Binding-site contacts:
Ligand atom CBB contacts residue TYR164 of chain 1.H at 3.2 Å (hydrophobic).
Ligand atom CAK contacts residue D121 of chain 1.IA at 4.2 Å.
Ligand atom CAZ contacts residue PHE150 of chain 1.H at 4.0 Å (hydrophobic).
Ligand atom CAZ contacts residue ILE244 of chain 1.D at 3.7 Å (hydrophobic).
Ligand atom OAF contacts residue ILE244 of chain 1.D at 3.9 Å.
Ligand atom CAA contacts residue VAL139 of chain 1.C at 3.6 Å (hydrophobic).
Ligand atom CAQ contacts residue TYR164 of chain 1.H at 3.8 Å (hydrophobic).
Ligand atom CAD contacts residue D121 of chain 1.IA at 3.8 Å.
Ligand atom CAN contacts residue ILE244 of chain 1.D at 3.5 Å (hydrophobic).
Ligand atom CAJ contacts residue ILE140 of chain 1.C at 4.3 Å (hydrophobic).
Ligand atom CAA contacts residue ILE173 of chain 1.H at 3.4 Å (hydrophobic).
Ligand atom CAT contacts residue PHE151 of chain 1.H at 4.1 Å (hydrophobic).
Ligand atom CAE contacts residue GLY136 of chain 1.C at 3.0 Å.
Ligand atom NBC contacts residue GLY136 of chain 1.C at 4.3 Å.
Ligand atom CAJ contacts residue ILE244 of chain 1.D at 3.5 Å (hydrophobic).
Ligand atom CAR contacts residue D121 of chain 1.IA at 3.6 Å.
Ligand atom CAB contacts residue D121 of chain 1.IA at 3.9 Å.
Ligand atom CAT contacts residue TYR164 of chain 1.H at 3.9 Å (hydrophobic).
Ligand atom CAM contacts residue PHE151 of chain 1.H at 4.2 Å (hydrophobic).
Ligand atom OAV contacts residue PHE151 of chain 1.H at 3.8 Å.
Ligand atom OAF contacts residue PHE150 of chain 1.H at 3.0 Å.
Ligand atom CAQ contacts residue ILE244 of chain 1.D at 2.7 Å (hydrophobic).
Ligand atom CAE contacts residue D121 of chain 1.IA at 3.9 Å.
Ligand atom CAU contacts residue TYR164 of chain 1.H at 3.1 Å (hydrophobic).
Ligand atom OAX contacts residue TYR164 of chain 1.H at 2.9 Å (h-bond).
Ligand atom OAV contacts residue TYR164 of chain 1.H at 4.2 Å.
Ligand atom CBA contacts residue D121 of chain 1.IA at 4.2 Å.
Ligand atom CAJ contacts residue LEU169 of chain 1.H at 4.2 Å (hydrophobic).
Ligand atom CAK contacts residue PHE151 of chain 1.H at 3.7 Å (hydrophobic).
Ligand atom CAZ contacts residue TYR164 of chain 1.H at 3.4 Å (hydrophobic).
Ligand atom CAN contacts residue ILE140 of chain 1.C at 3.5 Å (hydrophobic).
Ligand atom CAL contacts residue ILE140 of chain 1.C at 3.2 Å (hydrophobic).
Ligand atom CAM contacts residue D121 of chain 1.IA at 3.5 Å.
Ligand atom CAL contacts residue ILE244 of chain 1.D at 3.2 Å (hydrophobic).
Ligand atom CAE contacts residue SER135 of chain 1.C at 3.8 Å.
Ligand atom CAU contacts residue TRP70 of chain 1.H at 4.3 Å (hydrophobic).
Ligand atom CAA contacts residue LEU169 of chain 1.H at 4.1 Å (hydrophobic).
Ligand atom CAB contacts residue ALA66 of chain 1.H at 4.0 Å (hydrophobic).
Ligand atom OAF contacts residue TYR164 of chain 1.H at 3.1 Å.
Ligand atom OAG contacts residue D121 of chain 1.IA at 3.7 Å.

Sequence of chain 1.D:
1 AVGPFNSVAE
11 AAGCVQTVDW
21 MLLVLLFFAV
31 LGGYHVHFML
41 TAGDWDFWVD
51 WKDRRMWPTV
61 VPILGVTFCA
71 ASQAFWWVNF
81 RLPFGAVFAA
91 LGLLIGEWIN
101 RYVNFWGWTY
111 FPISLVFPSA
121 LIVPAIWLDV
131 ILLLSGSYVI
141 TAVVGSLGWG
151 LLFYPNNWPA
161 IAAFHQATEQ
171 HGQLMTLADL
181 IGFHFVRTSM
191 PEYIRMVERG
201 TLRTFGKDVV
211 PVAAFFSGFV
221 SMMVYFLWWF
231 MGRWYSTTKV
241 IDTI

Sequence of chain 1.H:
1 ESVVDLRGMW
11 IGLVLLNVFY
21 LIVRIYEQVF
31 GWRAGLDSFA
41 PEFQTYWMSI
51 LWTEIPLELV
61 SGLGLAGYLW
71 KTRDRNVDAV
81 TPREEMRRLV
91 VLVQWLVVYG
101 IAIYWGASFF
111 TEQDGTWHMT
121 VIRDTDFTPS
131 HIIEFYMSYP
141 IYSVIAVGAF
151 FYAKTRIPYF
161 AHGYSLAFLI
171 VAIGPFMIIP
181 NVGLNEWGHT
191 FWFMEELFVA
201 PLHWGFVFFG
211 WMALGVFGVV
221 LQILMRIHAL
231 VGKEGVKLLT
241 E

Sequence of chain 1.C:
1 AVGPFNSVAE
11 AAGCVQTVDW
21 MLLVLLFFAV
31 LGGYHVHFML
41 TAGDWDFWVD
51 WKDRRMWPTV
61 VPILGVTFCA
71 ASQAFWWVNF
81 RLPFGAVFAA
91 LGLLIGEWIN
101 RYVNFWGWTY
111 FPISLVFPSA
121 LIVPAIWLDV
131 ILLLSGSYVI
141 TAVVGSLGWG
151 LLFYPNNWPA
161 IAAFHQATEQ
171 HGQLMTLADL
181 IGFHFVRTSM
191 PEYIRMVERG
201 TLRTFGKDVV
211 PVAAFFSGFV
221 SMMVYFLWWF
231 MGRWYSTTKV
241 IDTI

A protein and the small-molecule ligand that binds it are described below.
Small molecule (SMILES): CCCCCC(=O)OC[C@H](COP(=O)(O)OCC[N+](C)(C)C)OC(=O)CCCCC